Binding-site contacts:
Ligand atom C3 contacts residue PHE154 of chain 1.A at 4.3 Å (hydrophobic).
Ligand atom O1 contacts residue ILE74 of chain 1.B at 4.3 Å.
Ligand atom C13 contacts residue ILE161 of chain 1.B at 4.2 Å (hydrophobic).
Ligand atom O1 contacts residue GLU173 of chain 1.A at 3.0 Å.
Ligand atom O1 contacts residue ILE157 of chain 1.B at 4.4 Å.
Ligand atom C6 contacts residue SER155 of chain 1.A at 4.3 Å.
Ligand atom C9 contacts residue GLY158 of chain 1.A at 4.3 Å.
Ligand atom C12 contacts residue ILE161 of chain 1.B at 4.2 Å (hydrophobic).
Ligand atom C6 contacts residue GLN169 of chain 1.A at 3.9 Å.
Ligand atom C8 contacts residue ILE161 of chain 1.B at 4.3 Å (hydrophobic).
Ligand atom C7 contacts residue LEU170 of chain 1.A at 4.2 Å (hydrophobic).
Ligand atom C5 contacts residue GLY151 of chain 1.A at 3.7 Å.
Ligand atom C3 contacts residue GLU173 of chain 1.A at 3.6 Å.
Ligand atom C11 contacts residue ILE161 of chain 1.B at 4.2 Å (hydrophobic).
Ligand atom C4 contacts residue GLY151 of chain 1.A at 4.2 Å.
Ligand atom C6 contacts residue ALA166 of chain 1.A at 3.8 Å (hydrophobic).
Ligand atom C11 contacts residue GLY158 of chain 1.A at 4.2 Å.
Ligand atom C8 contacts residue GLN169 of chain 1.A at 4.0 Å.
Ligand atom C13 contacts residue GLN169 of chain 1.A at 3.6 Å.
Ligand atom N2 contacts residue GLU173 of chain 1.A at 3.8 Å.
Ligand atom C2 contacts residue GLU173 of chain 1.A at 2.3 Å.
Ligand atom N2 contacts residue GLN169 of chain 1.A at 3.6 Å.
Ligand atom C6 contacts residue GLU173 of chain 1.A at 4.2 Å.
Ligand atom O1 contacts residue ILE161 of chain 1.B at 3.7 Å.
Ligand atom C2 contacts residue LEU170 of chain 1.A at 4.4 Å (hydrophobic).
Ligand atom C7 contacts residue GLU173 of chain 1.A at 3.0 Å.
Ligand atom C7 contacts residue GLN169 of chain 1.A at 3.3 Å.
Ligand atom C4 contacts residue PHE154 of chain 1.A at 4.4 Å (hydrophobic).
Ligand atom C13 contacts residue GLY158 of chain 1.A at 4.2 Å.
Ligand atom C11 contacts residue DCW1 of chain 1.I at 3.5 Å.
Ligand atom C12 contacts residue GLY158 of chain 1.A at 3.8 Å.
Ligand atom C1 contacts residue GLU173 of chain 1.A at 2.6 Å.
Ligand atom C10 contacts residue DCW1 of chain 1.I at 3.5 Å.
Ligand atom C10 contacts residue GLY158 of chain 1.A at 3.7 Å.
Ligand atom C10 contacts residue PHE154 of chain 1.A at 4.0 Å (hydrophobic).
Ligand atom C6 contacts residue LEU170 of chain 1.A at 4.0 Å (hydrophobic).
Ligand atom C9 contacts residue PHE154 of chain 1.A at 3.6 Å (hydrophobic).
Ligand atom C9 contacts residue GLN169 of chain 1.A at 4.3 Å.
Ligand atom C5 contacts residue SER155 of chain 1.A at 3.8 Å.
Ligand atom N1 contacts residue GLU173 of chain 1.A at 1.5 Å.

Sequence of chain 1.B:
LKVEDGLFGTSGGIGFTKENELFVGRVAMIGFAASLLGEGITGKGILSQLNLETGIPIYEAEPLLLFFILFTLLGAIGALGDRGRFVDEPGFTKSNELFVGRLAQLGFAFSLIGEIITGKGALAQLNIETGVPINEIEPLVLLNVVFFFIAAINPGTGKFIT

Sequence of chain 1.A:
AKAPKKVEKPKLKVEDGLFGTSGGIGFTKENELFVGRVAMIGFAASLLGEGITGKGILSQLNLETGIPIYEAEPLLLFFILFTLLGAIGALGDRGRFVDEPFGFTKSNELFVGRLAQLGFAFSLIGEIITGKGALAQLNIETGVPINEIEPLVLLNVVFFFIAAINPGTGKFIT

The protein below binds the small molecule below.
Small molecule (SMILES): O=C(NC1CCCCC1)NC1CCCCC1